The small molecule below binds the protein below.
Small molecule (SMILES): Oc1cc(O)c2c(c1)O[C@H](c1ccc(O)c(O)c1)[C@@H](O)C2

Sequence of chain 1.A:
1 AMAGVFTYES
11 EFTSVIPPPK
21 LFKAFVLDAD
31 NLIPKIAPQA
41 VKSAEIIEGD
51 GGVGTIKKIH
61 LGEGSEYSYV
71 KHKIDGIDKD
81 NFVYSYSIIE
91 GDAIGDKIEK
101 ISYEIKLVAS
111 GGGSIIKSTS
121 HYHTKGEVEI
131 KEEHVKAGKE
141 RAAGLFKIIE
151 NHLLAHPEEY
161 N

Binding-site contacts:
Ligand atom C4 contacts residue ARG141 of chain 1.A at 4.3 Å.
Ligand atom O3 contacts residue HIS72 of chain 1.A at 3.0 Å (h-bond).
Ligand atom O93 contacts residue ILE59 of chain 1.A at 4.1 Å.
Ligand atom C8 contacts residue ARG141 of chain 1.A at 3.6 Å.
Ligand atom C6 contacts residue ARG141 of chain 1.A at 3.5 Å.
Ligand atom C95 contacts residue LEU145 of chain 1.A at 4.3 Å (hydrophobic).
Ligand atom C6 contacts residue SER65 of chain 1.A at 2.7 Å.
Ligand atom O94 contacts residue PHE25 of chain 1.A at 4.0 Å.
Ligand atom O51 contacts residue ARG141 of chain 1.A at 3.8 Å.
Ligand atom O94 contacts residue ALA29 of chain 1.A at 3.8 Å.
Ligand atom O94 contacts residue ILE33 of chain 1.A at 4.2 Å.
Ligand atom C7 contacts residue ARG141 of chain 1.A at 3.6 Å.
Ligand atom C9 contacts residue LEU61 of chain 1.A at 4.0 Å (hydrophobic).
Ligand atom C10 contacts residue ARG141 of chain 1.A at 4.0 Å.
Ligand atom C96 contacts residue LEU145 of chain 1.A at 4.1 Å (hydrophobic).
Ligand atom O51 contacts residue LEU61 of chain 1.A at 3.4 Å.
Ligand atom O51 contacts residue ASP92 of chain 1.A at 3.7 Å.
Ligand atom C9 contacts residue ARG141 of chain 1.A at 3.9 Å.
Ligand atom O71 contacts residue SER65 of chain 1.A at 3.1 Å (h-bond).
Ligand atom C4 contacts residue LEU61 of chain 1.A at 4.2 Å (hydrophobic).
Ligand atom O93 contacts residue ILE33 of chain 1.A at 3.9 Å.
Ligand atom C95 contacts residue TYR86 of chain 1.A at 4.3 Å (hydrophobic).
Ligand atom C93 contacts residue HIS72 of chain 1.A at 4.0 Å.
Ligand atom C6 contacts residue LEU61 of chain 1.A at 3.6 Å (hydrophobic).
Ligand atom O51 contacts residue SER65 of chain 1.A at 4.1 Å.
Ligand atom C5 contacts residue ARG141 of chain 1.A at 3.6 Å.
Ligand atom C5 contacts residue SER65 of chain 1.A at 3.8 Å.
Ligand atom C2 contacts residue LEU61 of chain 1.A at 4.1 Å (hydrophobic).
Ligand atom C92 contacts residue VAL41 of chain 1.A at 4.1 Å (hydrophobic).
Ligand atom O3 contacts residue VAL70 of chain 1.A at 4.0 Å.
Ligand atom O1 contacts residue LEU145 of chain 1.A at 4.2 Å.
Ligand atom C5 contacts residue LEU61 of chain 1.A at 3.4 Å (hydrophobic).
Ligand atom C8 contacts residue ALA40 of chain 1.A at 4.2 Å (hydrophobic).
Ligand atom O93 contacts residue HIS72 of chain 1.A at 4.3 Å.
Ligand atom C93 contacts residue ILE33 of chain 1.A at 4.1 Å (hydrophobic).
Ligand atom C92 contacts residue HIS72 of chain 1.A at 4.2 Å.
Ligand atom O71 contacts residue ARG141 of chain 1.A at 4.1 Å.
Ligand atom C94 contacts residue HIS72 of chain 1.A at 4.0 Å.
Ligand atom C7 contacts residue SER65 of chain 1.A at 3.3 Å.
Ligand atom C10 contacts residue LEU61 of chain 1.A at 3.9 Å (hydrophobic).